Binding-site contacts:
Ligand atom C8 contacts residue SER151 of chain 1.E at 3.6 Å.
Ligand atom O7 contacts residue GLU147 of chain 1.E at 3.4 Å (salt-bridge).
Ligand atom C4 contacts residue ASN154 of chain 1.E at 4.2 Å.
Ligand atom C1 contacts residue ASN154 of chain 1.E at 1.4 Å.
Ligand atom C7 contacts residue SER151 of chain 1.E at 4.0 Å.
Ligand atom C7 contacts residue GLU147 of chain 1.E at 4.0 Å.
Ligand atom C2 contacts residue ASN154 of chain 1.E at 2.4 Å.
Ligand atom C5 contacts residue ASN154 of chain 1.E at 3.7 Å.
Ligand atom C3 contacts residue ASN154 of chain 1.E at 3.8 Å.
Ligand atom O7 contacts residue GLU150 of chain 1.E at 3.3 Å.
Ligand atom C7 contacts residue ASN154 of chain 1.E at 3.4 Å.
Ligand atom C8 contacts residue THR156 of chain 1.E at 4.3 Å.
Ligand atom C2 contacts residue THR156 of chain 1.E at 4.5 Å.
Ligand atom N2 contacts residue THR156 of chain 1.E at 3.8 Å.
Ligand atom C7 contacts residue THR156 of chain 1.E at 4.4 Å.
Ligand atom O7 contacts residue ASN154 of chain 1.E at 3.5 Å (h-bond).
Ligand atom O7 contacts residue SER151 of chain 1.E at 3.7 Å.
Ligand atom C7 contacts residue GLU150 of chain 1.E at 4.3 Å.
Ligand atom C1 contacts residue GLU150 of chain 1.E at 4.5 Å.
Ligand atom N2 contacts residue ASN154 of chain 1.E at 2.8 Å (h-bond).
Ligand atom C8 contacts residue GLU147 of chain 1.E at 3.7 Å.
Ligand atom C8 contacts residue ASN154 of chain 1.E at 4.4 Å.
Ligand atom O5 contacts residue ASN154 of chain 1.E at 2.4 Å (h-bond).

Sequence of chain 1.E:
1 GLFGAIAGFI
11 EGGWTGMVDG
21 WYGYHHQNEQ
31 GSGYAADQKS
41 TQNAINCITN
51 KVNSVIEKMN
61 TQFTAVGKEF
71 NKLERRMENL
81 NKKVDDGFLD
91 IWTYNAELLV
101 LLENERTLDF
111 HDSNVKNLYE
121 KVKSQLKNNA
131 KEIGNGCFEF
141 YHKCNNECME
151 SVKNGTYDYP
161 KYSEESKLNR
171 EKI

The protein below binds the small molecule below.
Small molecule (SMILES): CC(=O)N[C@H]1[C@H](O[C@H]2[C@H](O)[C@@H](NC(C)=O)CO[C@@H]2CO)O[C@H](CO)[C@@H](O[C@@H]2O[C@H](CO)[C@@H](O)[C@H](O)[C@@H]2O)[C@@H]1O